Sequence of chain 1.K:
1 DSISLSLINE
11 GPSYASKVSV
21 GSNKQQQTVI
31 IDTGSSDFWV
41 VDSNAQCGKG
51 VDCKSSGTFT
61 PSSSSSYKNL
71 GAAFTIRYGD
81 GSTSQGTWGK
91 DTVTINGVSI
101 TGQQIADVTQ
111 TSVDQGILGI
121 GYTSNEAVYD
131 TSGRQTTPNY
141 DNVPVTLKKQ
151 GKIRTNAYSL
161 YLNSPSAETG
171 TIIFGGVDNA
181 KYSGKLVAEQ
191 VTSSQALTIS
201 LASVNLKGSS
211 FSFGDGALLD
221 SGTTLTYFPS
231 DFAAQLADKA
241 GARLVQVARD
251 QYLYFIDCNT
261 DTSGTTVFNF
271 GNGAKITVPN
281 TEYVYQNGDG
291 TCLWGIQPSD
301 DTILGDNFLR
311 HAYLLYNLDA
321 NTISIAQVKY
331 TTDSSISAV

Binding-site contacts:
Ligand atom CD2 contacts residue ASP80 of chain 1.K at 3.6 Å.
Ligand atom CH contacts residue ASP220 of chain 1.K at 3.5 Å.
Ligand atom CD1 contacts residue ASP301 of chain 1.K at 3.6 Å.
Ligand atom O contacts residue THR224 of chain 1.K at 3.0 Å (h-bond).
Ligand atom O contacts residue ASN125 of chain 1.K at 3.0 Å (h-bond).
Ligand atom CA contacts residue GLY34 of chain 1.K at 3.7 Å.
Ligand atom O contacts residue TYR78 of chain 1.K at 3.4 Å.
Ligand atom OH contacts residue ASP220 of chain 1.K at 2.5 Å (salt-bridge).
Ligand atom O contacts residue TYR78 of chain 1.K at 3.5 Å.
Ligand atom CB contacts residue ASP80 of chain 1.K at 3.4 Å.
Ligand atom CG contacts residue GLY222 of chain 1.K at 3.5 Å.
Ligand atom O contacts residue GLY79 of chain 1.K at 3.2 Å (h-bond).
Ligand atom O contacts residue THR223 of chain 1.K at 3.4 Å.
Ligand atom CB contacts residue ASP32 of chain 1.K at 3.4 Å.
Ligand atom CG2 contacts residue TYR285 of chain 1.K at 3.5 Å (hydrophobic).
Ligand atom CD2 contacts residue TYR78 of chain 1.K at 3.6 Å (hydrophobic).
Ligand atom CG2 contacts residue TYR227 of chain 1.K at 3.5 Å (hydrophobic).
Ligand atom CG1 contacts residue THR223 of chain 1.K at 3.4 Å.
Ligand atom O contacts residue GLY79 of chain 1.K at 2.9 Å (h-bond).
Ligand atom CA contacts residue THR223 of chain 1.K at 3.6 Å.
Ligand atom N contacts residue ASP80 of chain 1.K at 2.9 Å (salt-bridge).
Ligand atom N contacts residue THR224 of chain 1.K at 2.9 Å (h-bond).
Ligand atom O contacts residue ASP80 of chain 1.K at 3.1 Å (salt-bridge).
Ligand atom CB contacts residue GLY222 of chain 1.K at 3.4 Å.
Ligand atom OH contacts residue GLY222 of chain 1.K at 3.5 Å (h-bond).
Ligand atom CG2 contacts residue GLY222 of chain 1.K at 3.6 Å.
Ligand atom CA contacts residue GLY222 of chain 1.K at 3.6 Å.
Ligand atom CA contacts residue ASP80 of chain 1.K at 3.3 Å.
Ligand atom C contacts residue ASP80 of chain 1.K at 3.6 Å.
Ligand atom CH contacts residue ASP32 of chain 1.K at 3.3 Å.
Ligand atom C contacts residue THR224 of chain 1.K at 3.7 Å.
Ligand atom CG2 contacts residue THR224 of chain 1.K at 3.5 Å.
Ligand atom CA contacts residue THR224 of chain 1.K at 3.5 Å.
Ligand atom N contacts residue GLY222 of chain 1.K at 3.0 Å (h-bond).
Ligand atom O contacts residue GLY34 of chain 1.K at 3.5 Å (h-bond).
Ligand atom OH contacts residue ASP32 of chain 1.K at 2.5 Å (salt-bridge).
Ligand atom N contacts residue GLY34 of chain 1.K at 2.9 Å (h-bond).
Ligand atom CM contacts residue ASP220 of chain 1.K at 3.4 Å.
Ligand atom CB contacts residue GLY34 of chain 1.K at 3.7 Å.
Ligand atom CM contacts residue GLY34 of chain 1.K at 3.7 Å.

A protein and the small-molecule ligand that binds it are described below.
Small molecule (SMILES): CC(C)CC(=O)N[C@H](C(=O)N[C@H](C(=O)N[C@@H](CC(C)C)[C@@H](O)CC(=O)N[C@@H](C)C(=O)N[C@@H](CC(C)C)[C@@H](O)CC(=O)O)C(C)C)C(C)C